Binding-site contacts:
Ligand atom C2 contacts residue ASN284 of chain 3.A at 2.4 Å.
Ligand atom N2 contacts residue VAL296 of chain 3.A at 3.6 Å (h-bond).
Ligand atom C1 contacts residue VAL296 of chain 3.A at 4.1 Å (hydrophobic).
Ligand atom C7 contacts residue VAL296 of chain 3.A at 4.1 Å (hydrophobic).
Ligand atom O5 contacts residue ASN284 of chain 3.A at 2.4 Å (h-bond).
Ligand atom C8 contacts residue VAL296 of chain 3.A at 3.9 Å (hydrophobic).
Ligand atom C5 contacts residue ASN284 of chain 3.A at 3.6 Å.
Ligand atom C1 contacts residue ASN297 of chain 3.A at 3.9 Å.
Ligand atom C1 contacts residue ASN284 of chain 3.A at 1.4 Å.
Ligand atom C4 contacts residue ASN284 of chain 3.A at 4.2 Å.
Ligand atom C3 contacts residue ASN284 of chain 3.A at 3.8 Å.
Ligand atom O6 contacts residue ASN297 of chain 3.A at 3.8 Å.
Ligand atom O7 contacts residue ASN284 of chain 3.A at 3.5 Å (h-bond).
Ligand atom C7 contacts residue ASN284 of chain 3.A at 3.5 Å.
Ligand atom C8 contacts residue SER44 of chain 3.A at 4.2 Å.
Ligand atom N2 contacts residue ASN284 of chain 3.A at 3.0 Å (h-bond).
Ligand atom C2 contacts residue VAL296 of chain 3.A at 4.4 Å (hydrophobic).
Ligand atom C6 contacts residue GLU69 of chain 3.B at 4.4 Å.
Ligand atom O6 contacts residue GLU69 of chain 3.B at 3.4 Å (salt-bridge).
Ligand atom O6 contacts residue PRO283 of chain 3.A at 4.4 Å.
Ligand atom C5 contacts residue ASN297 of chain 3.A at 4.2 Å.
Ligand atom O5 contacts residue ASN297 of chain 3.A at 4.0 Å.

Sequence of chain 3.A:
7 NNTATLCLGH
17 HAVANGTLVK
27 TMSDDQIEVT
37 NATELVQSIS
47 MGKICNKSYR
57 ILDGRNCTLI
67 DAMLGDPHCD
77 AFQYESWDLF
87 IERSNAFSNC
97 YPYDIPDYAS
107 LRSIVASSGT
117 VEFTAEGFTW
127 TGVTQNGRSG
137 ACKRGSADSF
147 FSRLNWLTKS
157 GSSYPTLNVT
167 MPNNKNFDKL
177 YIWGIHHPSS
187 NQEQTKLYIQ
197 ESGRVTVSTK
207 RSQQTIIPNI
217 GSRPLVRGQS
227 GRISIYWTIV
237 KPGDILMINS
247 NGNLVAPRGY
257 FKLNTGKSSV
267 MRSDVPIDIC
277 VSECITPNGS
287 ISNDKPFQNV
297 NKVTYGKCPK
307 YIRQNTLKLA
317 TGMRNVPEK

Sequence of chain 3.B:
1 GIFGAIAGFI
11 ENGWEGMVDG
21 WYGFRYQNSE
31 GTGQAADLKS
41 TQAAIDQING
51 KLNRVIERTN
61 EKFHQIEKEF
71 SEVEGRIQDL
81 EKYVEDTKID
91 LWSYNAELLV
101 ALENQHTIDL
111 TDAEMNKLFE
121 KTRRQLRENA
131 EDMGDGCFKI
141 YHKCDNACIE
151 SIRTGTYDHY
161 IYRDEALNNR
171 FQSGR

A protein and the small-molecule ligand that binds it are described below.
Small molecule (SMILES): CC(=O)N[C@@H]1[C@@H](O)[C@H](O)[C@@H](CO)O[C@H]1O